Binding-site contacts:
Ligand atom OAJ contacts residue MET648 of chain 1.A at 3.5 Å.
Ligand atom CAE contacts residue ASP807 of chain 1.A at 3.4 Å.
Ligand atom CBA contacts residue MET796 of chain 1.A at 3.8 Å (hydrophobic).
Ligand atom CAU contacts residue TYR709 of chain 1.A at 3.4 Å (hydrophobic).
Ligand atom CAQ contacts residue ASP683 of chain 1.A at 3.6 Å.
Ligand atom CAV contacts residue ASP807 of chain 1.A at 3.4 Å.
Ligand atom NAX contacts residue ILE673 of chain 1.A at 3.4 Å.
Ligand atom OAH contacts residue LYS675 of chain 1.A at 3.6 Å.
Ligand atom NAS contacts residue ILE806 of chain 1.A at 3.4 Å.
Ligand atom SAI contacts residue SER650 of chain 1.A at 3.7 Å.
Ligand atom OBE contacts residue GLU722 of chain 1.A at 3.3 Å (salt-bridge).
Ligand atom CAB contacts residue ASP807 of chain 1.A at 3.8 Å.
Ligand atom CAV contacts residue TYR709 of chain 1.A at 3.7 Å (hydrophobic).
Ligand atom OBE contacts residue PHE804 of chain 1.A at 3.7 Å.
Ligand atom OAH contacts residue SER650 of chain 1.A at 3.6 Å.
Ligand atom CAC contacts residue ASP793 of chain 1.A at 3.5 Å.
Ligand atom CAT contacts residue ILE806 of chain 1.A at 3.6 Å (hydrophobic).
Ligand atom CAK contacts residue VAL724 of chain 1.A at 3.7 Å (hydrophobic).
Ligand atom CBD contacts residue MET796 of chain 1.A at 3.5 Å (hydrophobic).
Ligand atom OAH contacts residue PRO654 of chain 1.A at 3.5 Å.
Ligand atom CBB contacts residue TRP656 of chain 1.A at 3.8 Å (hydrophobic).
Ligand atom CAZ contacts residue ILE673 of chain 1.A at 3.5 Å (hydrophobic).
Ligand atom CBB contacts residue MET796 of chain 1.A at 3.7 Å (hydrophobic).
Ligand atom CAW contacts residue VAL724 of chain 1.A at 3.5 Å (hydrophobic).
Ligand atom CAY contacts residue TYR709 of chain 1.A at 3.4 Å (hydrophobic).
Ligand atom NAL contacts residue MET648 of chain 1.A at 3.3 Å.
Ligand atom CAP contacts residue ASP807 of chain 1.A at 3.7 Å.
Ligand atom OBC contacts residue MET796 of chain 1.A at 3.7 Å.
Ligand atom CAY contacts residue PHE804 of chain 1.A at 3.7 Å (hydrophobic).
Ligand atom CAP contacts residue LYS675 of chain 1.A at 3.5 Å.
Ligand atom FAA contacts residue ASP807 of chain 1.A at 3.5 Å.
Ligand atom CAY contacts residue GLU722 of chain 1.A at 3.1 Å.
Ligand atom CBD contacts residue TRP656 of chain 1.A at 3.5 Å (hydrophobic).
Ligand atom CAQ contacts residue ASP807 of chain 1.A at 3.4 Å.
Ligand atom NAX contacts residue MET648 of chain 1.A at 3.9 Å.
Ligand atom OBC contacts residue TRP656 of chain 1.A at 3.5 Å.
Ligand atom CAU contacts residue ILE806 of chain 1.A at 3.7 Å (hydrophobic).
Ligand atom OBE contacts residue VAL724 of chain 1.A at 3.0 Å (h-bond).
Ligand atom OAJ contacts residue SER650 of chain 1.A at 2.9 Å (h-bond).
Ligand atom OAJ contacts residue PRO654 of chain 1.A at 3.8 Å.

The protein below binds the small molecule below.
Small molecule (SMILES): COC1=C/C(=N\c2nc3ccccc3nc2NS(=O)(=O)c2ccc(F)cc2)CC(OC)=C1

Sequence of chain 1.A:
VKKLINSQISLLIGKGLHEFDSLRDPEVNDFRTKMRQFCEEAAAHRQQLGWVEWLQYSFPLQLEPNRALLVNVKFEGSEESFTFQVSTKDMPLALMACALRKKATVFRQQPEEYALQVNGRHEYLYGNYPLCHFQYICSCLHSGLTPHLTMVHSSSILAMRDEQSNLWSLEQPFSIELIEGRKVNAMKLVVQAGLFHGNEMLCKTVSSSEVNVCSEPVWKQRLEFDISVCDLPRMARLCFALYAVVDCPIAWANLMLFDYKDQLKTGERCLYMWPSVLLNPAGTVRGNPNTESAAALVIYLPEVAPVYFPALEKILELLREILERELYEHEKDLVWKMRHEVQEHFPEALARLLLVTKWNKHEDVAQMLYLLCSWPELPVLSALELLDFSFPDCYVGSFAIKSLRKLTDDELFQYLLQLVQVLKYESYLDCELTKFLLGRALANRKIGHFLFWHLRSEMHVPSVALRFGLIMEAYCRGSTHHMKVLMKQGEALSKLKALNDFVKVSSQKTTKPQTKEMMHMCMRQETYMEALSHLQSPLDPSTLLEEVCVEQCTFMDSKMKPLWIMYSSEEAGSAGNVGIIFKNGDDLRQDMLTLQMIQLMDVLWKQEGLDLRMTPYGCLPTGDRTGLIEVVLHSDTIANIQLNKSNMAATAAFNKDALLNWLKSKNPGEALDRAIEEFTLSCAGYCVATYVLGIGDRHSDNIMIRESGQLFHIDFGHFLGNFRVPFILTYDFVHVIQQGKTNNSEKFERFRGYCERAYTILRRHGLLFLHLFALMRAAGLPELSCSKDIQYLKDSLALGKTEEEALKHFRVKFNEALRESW